A protein and the small-molecule ligand that binds it are described below.
Small molecule (SMILES): CC(=O)N[C@@H]1[C@@H](O)[C@H](O)[C@@H](CO)O[C@H]1O

Binding-site contacts:
Ligand atom C1 contacts residue THR70 of chain 1.A at 4.3 Å.
Ligand atom C3 contacts residue ASN68 of chain 1.A at 3.7 Å.
Ligand atom C5 contacts residue THR70 of chain 1.A at 4.3 Å.
Ligand atom C7 contacts residue ASN68 of chain 1.A at 3.6 Å.
Ligand atom C8 contacts residue ARG123 of chain 1.A at 3.8 Å.
Ligand atom C5 contacts residue THR71 of chain 1.A at 3.9 Å.
Ligand atom C7 contacts residue HIS121 of chain 1.A at 3.6 Å.
Ligand atom N2 contacts residue ARG123 of chain 1.A at 3.7 Å.
Ligand atom C2 contacts residue ASN68 of chain 1.A at 2.4 Å.
Ligand atom C1 contacts residue THR71 of chain 1.A at 4.3 Å.
Ligand atom C2 contacts residue ARG123 of chain 1.A at 4.3 Å.
Ligand atom N2 contacts residue ASN68 of chain 1.A at 2.8 Å (h-bond).
Ligand atom C3 contacts residue ARG123 of chain 1.A at 3.7 Å.
Ligand atom O7 contacts residue ASN68 of chain 1.A at 3.9 Å.
Ligand atom C1 contacts residue ASN68 of chain 1.A at 1.5 Å.
Ligand atom C8 contacts residue SER36 of chain 1.A at 4.0 Å.
Ligand atom O7 contacts residue ARG123 of chain 1.A at 4.1 Å.
Ligand atom C4 contacts residue ASN68 of chain 1.A at 4.2 Å.
Ligand atom O3 contacts residue ARG123 of chain 1.A at 2.8 Å (salt-bridge).
Ligand atom O6 contacts residue THR71 of chain 1.A at 3.3 Å.
Ligand atom O5 contacts residue THR71 of chain 1.A at 3.2 Å.
Ligand atom C6 contacts residue THR70 of chain 1.A at 4.4 Å.
Ligand atom C6 contacts residue THR71 of chain 1.A at 3.4 Å.
Ligand atom C7 contacts residue ARG123 of chain 1.A at 3.6 Å.
Ligand atom O7 contacts residue ARG120 of chain 1.A at 3.5 Å (salt-bridge).
Ligand atom C5 contacts residue ASN68 of chain 1.A at 3.7 Å.
Ligand atom O5 contacts residue THR70 of chain 1.A at 4.3 Å.
Ligand atom O5 contacts residue ASN68 of chain 1.A at 2.4 Å (h-bond).
Ligand atom O7 contacts residue HIS121 of chain 1.A at 2.8 Å (h-bond).
Ligand atom C8 contacts residue HIS121 of chain 1.A at 3.5 Å.

Sequence of chain 1.A:
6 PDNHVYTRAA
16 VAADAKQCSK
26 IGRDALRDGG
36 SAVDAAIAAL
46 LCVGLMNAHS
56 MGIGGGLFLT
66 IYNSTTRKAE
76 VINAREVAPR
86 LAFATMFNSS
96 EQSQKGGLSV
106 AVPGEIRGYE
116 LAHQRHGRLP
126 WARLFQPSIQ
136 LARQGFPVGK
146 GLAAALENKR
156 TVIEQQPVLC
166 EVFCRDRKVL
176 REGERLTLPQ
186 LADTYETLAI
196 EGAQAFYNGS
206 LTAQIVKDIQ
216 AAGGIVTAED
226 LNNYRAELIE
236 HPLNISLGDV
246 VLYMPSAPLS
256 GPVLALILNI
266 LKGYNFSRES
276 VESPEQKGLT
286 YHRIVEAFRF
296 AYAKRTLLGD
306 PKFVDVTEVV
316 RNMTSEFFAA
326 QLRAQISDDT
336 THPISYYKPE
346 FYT